A protein and the small-molecule ligand that binds it are described below.
Small molecule (SMILES): C[C@H]1N=C(N2CCN(C(=O)[C@@H](CC3CCCCC3)NC3CCCCC3)[C@H](C(=O)NCc3cccs3)C2)O[C@H]1c1ccccc1

Sequence of chain 1.B:
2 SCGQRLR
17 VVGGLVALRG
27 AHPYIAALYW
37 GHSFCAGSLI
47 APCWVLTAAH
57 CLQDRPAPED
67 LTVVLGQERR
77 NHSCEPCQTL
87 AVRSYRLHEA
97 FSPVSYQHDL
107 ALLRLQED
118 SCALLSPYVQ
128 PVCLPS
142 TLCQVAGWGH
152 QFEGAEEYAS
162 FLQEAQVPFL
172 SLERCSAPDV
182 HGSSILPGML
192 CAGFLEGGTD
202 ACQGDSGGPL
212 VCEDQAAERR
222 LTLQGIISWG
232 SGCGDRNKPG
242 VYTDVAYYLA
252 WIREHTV

Binding-site contacts:
Ligand atom O18 contacts residue GLY231 of chain 1.B at 2.9 Å (h-bond).
Ligand atom C17 contacts residue GLY231 of chain 1.B at 3.5 Å.
Ligand atom C14 contacts residue ALA202 of chain 1.B at 3.8 Å (hydrophobic).
Ligand atom C13 contacts residue GLY233 of chain 1.B at 3.4 Å.
Ligand atom C14 contacts residue TRP230 of chain 1.B at 3.7 Å (hydrophobic).
Ligand atom C43 contacts residue CYS41 of chain 1.B at 3.8 Å (hydrophobic).
Ligand atom N8 contacts residue SER229 of chain 1.B at 3.0 Å (h-bond).
Ligand atom C21 contacts residue GLY231 of chain 1.B at 3.5 Å.
Ligand atom N20 contacts residue GLY231 of chain 1.B at 2.7 Å (h-bond).
Ligand atom C24 contacts residue GLN204 of chain 1.B at 3.4 Å.
Ligand atom C13 contacts residue GLY231 of chain 1.B at 3.6 Å.
Ligand atom C4 contacts residue SER229 of chain 1.B at 3.7 Å.
Ligand atom O34 contacts residue HIS56 of chain 1.B at 3.6 Å.
Ligand atom C13 contacts residue ALA202 of chain 1.B at 3.8 Å (hydrophobic).
Ligand atom C22 contacts residue GLY233 of chain 1.B at 3.8 Å.
Ligand atom C35 contacts residue SER207 of chain 1.B at 3.6 Å.
Ligand atom S12 contacts residue GLN204 of chain 1.B at 3.8 Å.
Ligand atom O34 contacts residue SER207 of chain 1.B at 3.1 Å (h-bond).
Ligand atom C23 contacts residue CYS234 of chain 1.B at 3.7 Å (hydrophobic).
Ligand atom C29 contacts residue TYR102 of chain 1.B at 3.7 Å (hydrophobic).
Ligand atom C14 contacts residue GLY231 of chain 1.B at 3.6 Å.
Ligand atom C30 contacts residue TYR102 of chain 1.B at 3.7 Å (hydrophobic).
Ligand atom C25 contacts residue GLN204 of chain 1.B at 3.3 Å.
Ligand atom C2 contacts residue TYR102 of chain 1.B at 3.6 Å (hydrophobic).
Ligand atom C15 contacts residue TRP230 of chain 1.B at 3.6 Å (hydrophobic).
Ligand atom C41 contacts residue HIS56 of chain 1.B at 3.8 Å.
Ligand atom C44 contacts residue CYS41 of chain 1.B at 3.6 Å (hydrophobic).
Ligand atom C19 contacts residue GLY231 of chain 1.B at 3.4 Å.
Ligand atom C43 contacts residue CYS57 of chain 1.B at 3.8 Å (hydrophobic).
Ligand atom C31 contacts residue TYR102 of chain 1.B at 3.6 Å (hydrophobic).
Ligand atom O18 contacts residue TRP230 of chain 1.B at 3.1 Å.
Ligand atom C10 contacts residue SER207 of chain 1.B at 3.6 Å.
Ligand atom S12 contacts residue CYS203 of chain 1.B at 3.6 Å.
Ligand atom N8 contacts residue TRP230 of chain 1.B at 3.7 Å.
Ligand atom C30 contacts residue VAL100 of chain 1.B at 3.7 Å (hydrophobic).
Ligand atom C2 contacts residue HIS56 of chain 1.B at 3.4 Å.
Ligand atom C42 contacts residue CYS57 of chain 1.B at 3.3 Å (hydrophobic).
Ligand atom C44 contacts residue PHE40 of chain 1.B at 3.5 Å (hydrophobic).
Ligand atom C22 contacts residue GLY231 of chain 1.B at 3.4 Å.
Ligand atom N8 contacts residue SER207 of chain 1.B at 3.6 Å (h-bond).